Binding-site contacts:
Ligand atom O6 contacts residue ASN120 of chain 1.K at 3.2 Å (h-bond).
Ligand atom PB contacts residue LYS24 of chain 1.K at 3.4 Å.
Ligand atom O2A contacts residue THR39 of chain 1.K at 3.3 Å (h-bond).
Ligand atom N7 contacts residue ALA154 of chain 1.K at 3.4 Å.
Ligand atom O2G contacts residue THR42 of chain 1.K at 2.6 Å (h-bond).
Ligand atom PB contacts residue MG1 of chain 1.R at 3.4 Å.
Ligand atom O3G contacts residue MG1 of chain 1.R at 2.9 Å.
Ligand atom O1A contacts residue GLY23 of chain 1.K at 3.2 Å.
Ligand atom O6 contacts residue ALA154 of chain 1.K at 2.9 Å (h-bond).
Ligand atom C5 contacts residue LYS121 of chain 1.K at 3.5 Å.
Ligand atom O2G contacts residue PRO41 of chain 1.K at 3.3 Å.
Ligand atom PA contacts residue THR25 of chain 1.K at 3.2 Å.
Ligand atom O6 contacts residue CYS153 of chain 1.K at 3.4 Å.
Ligand atom O2G contacts residue MG1 of chain 1.R at 2.8 Å.
Ligand atom C3' contacts residue THR39 of chain 1.K at 3.3 Å.
Ligand atom N2 contacts residue ASP123 of chain 1.K at 3.1 Å (salt-bridge).
Ligand atom N1 contacts residue ASP123 of chain 1.K at 3.1 Å (salt-bridge).
Ligand atom O1B contacts residue ALA22 of chain 1.K at 3.2 Å (h-bond).
Ligand atom O3G contacts residue GLY64 of chain 1.K at 3.4 Å (h-bond).
Ligand atom C6 contacts residue LYS121 of chain 1.K at 3.5 Å.
Ligand atom O1A contacts residue LYS24 of chain 1.K at 3.3 Å (salt-bridge).
Ligand atom O1B contacts residue GLY23 of chain 1.K at 3.2 Å (h-bond).
Ligand atom N1 contacts residue THR155 of chain 1.K at 3.5 Å.
Ligand atom O6 contacts residue LYS121 of chain 1.K at 3.4 Å (salt-bridge).
Ligand atom O6 contacts residue THR155 of chain 1.K at 3.5 Å (h-bond).
Ligand atom O3A contacts residue GLY23 of chain 1.K at 3.0 Å (h-bond).
Ligand atom N3B contacts residue GLY21 of chain 1.K at 3.1 Å (h-bond).
Ligand atom O1G contacts residue ASP20 of chain 1.K at 3.3 Å.
Ligand atom O1A contacts residue THR26 of chain 1.K at 3.1 Å (h-bond).
Ligand atom O2A contacts residue THR25 of chain 1.K at 3.1 Å (h-bond).
Ligand atom O2B contacts residue MG1 of chain 1.R at 2.1 Å.
Ligand atom O2B contacts residue THR25 of chain 1.K at 3.3 Å (h-bond).
Ligand atom N7 contacts residue ASN120 of chain 1.K at 2.9 Å (h-bond).
Ligand atom O3G contacts residue LYS24 of chain 1.K at 2.8 Å (salt-bridge).
Ligand atom O5' contacts residue THR39 of chain 1.K at 3.1 Å (h-bond).
Ligand atom PG contacts residue MG1 of chain 1.R at 3.2 Å.
Ligand atom O1A contacts residue THR25 of chain 1.K at 2.3 Å (h-bond).
Ligand atom O1B contacts residue LYS24 of chain 1.K at 2.4 Å (salt-bridge).
Ligand atom C6 contacts residue THR155 of chain 1.K at 3.5 Å.
Ligand atom O4' contacts residue LYS121 of chain 1.K at 3.4 Å.

Sequence of chain 1.K:
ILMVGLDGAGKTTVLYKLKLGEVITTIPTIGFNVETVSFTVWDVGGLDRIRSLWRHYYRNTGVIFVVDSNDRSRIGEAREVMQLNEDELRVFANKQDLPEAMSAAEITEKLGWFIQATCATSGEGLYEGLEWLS

Sequence of chain 1.A:
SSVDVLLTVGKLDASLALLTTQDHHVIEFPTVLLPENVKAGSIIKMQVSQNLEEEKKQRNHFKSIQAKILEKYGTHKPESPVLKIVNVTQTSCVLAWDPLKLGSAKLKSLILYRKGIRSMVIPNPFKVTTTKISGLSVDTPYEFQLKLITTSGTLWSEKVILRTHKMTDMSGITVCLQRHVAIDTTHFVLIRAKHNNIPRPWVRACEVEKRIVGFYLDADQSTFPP

This small molecule binds to this protein.
Small molecule (SMILES): Nc1nc2c(ncn2[C@@H]2O[C@H](CO[P](=O)(O)O[P](=O)(O)NP(=O)(O)O)[C@@H](O)[C@H]2O)c(=O)[nH]1